Binding-site contacts:
Ligand atom C5 contacts residue ASN343 of chain 1.A at 3.7 Å.
Ligand atom C7 contacts residue GLY339 of chain 1.A at 4.4 Å.
Ligand atom O7 contacts residue ASN343 of chain 1.A at 4.3 Å.
Ligand atom C8 contacts residue PHE342 of chain 1.A at 3.5 Å (hydrophobic).
Ligand atom O7 contacts residue GLY339 of chain 1.A at 4.4 Å.
Ligand atom C8 contacts residue LEU368 of chain 1.A at 3.8 Å (hydrophobic).
Ligand atom C8 contacts residue PHE338 of chain 1.A at 3.8 Å (hydrophobic).
Ligand atom C4 contacts residue ASN343 of chain 1.A at 4.2 Å.
Ligand atom O3 contacts residue VAL367 of chain 1.A at 4.1 Å.
Ligand atom C2 contacts residue ASN343 of chain 1.A at 2.5 Å.
Ligand atom C3 contacts residue ASN343 of chain 1.A at 3.8 Å.
Ligand atom C1 contacts residue ASN343 of chain 1.A at 1.4 Å.
Ligand atom C7 contacts residue ASN343 of chain 1.A at 3.8 Å.
Ligand atom O5 contacts residue ASN343 of chain 1.A at 2.4 Å (h-bond).
Ligand atom N2 contacts residue ASN343 of chain 1.A at 2.9 Å (h-bond).

This protein binds this small molecule.
Small molecule (SMILES): CC(=O)N[C@@H]1[C@@H](O)[C@H](O)[C@@H](CO)O[C@H]1O

Sequence of chain 1.A:
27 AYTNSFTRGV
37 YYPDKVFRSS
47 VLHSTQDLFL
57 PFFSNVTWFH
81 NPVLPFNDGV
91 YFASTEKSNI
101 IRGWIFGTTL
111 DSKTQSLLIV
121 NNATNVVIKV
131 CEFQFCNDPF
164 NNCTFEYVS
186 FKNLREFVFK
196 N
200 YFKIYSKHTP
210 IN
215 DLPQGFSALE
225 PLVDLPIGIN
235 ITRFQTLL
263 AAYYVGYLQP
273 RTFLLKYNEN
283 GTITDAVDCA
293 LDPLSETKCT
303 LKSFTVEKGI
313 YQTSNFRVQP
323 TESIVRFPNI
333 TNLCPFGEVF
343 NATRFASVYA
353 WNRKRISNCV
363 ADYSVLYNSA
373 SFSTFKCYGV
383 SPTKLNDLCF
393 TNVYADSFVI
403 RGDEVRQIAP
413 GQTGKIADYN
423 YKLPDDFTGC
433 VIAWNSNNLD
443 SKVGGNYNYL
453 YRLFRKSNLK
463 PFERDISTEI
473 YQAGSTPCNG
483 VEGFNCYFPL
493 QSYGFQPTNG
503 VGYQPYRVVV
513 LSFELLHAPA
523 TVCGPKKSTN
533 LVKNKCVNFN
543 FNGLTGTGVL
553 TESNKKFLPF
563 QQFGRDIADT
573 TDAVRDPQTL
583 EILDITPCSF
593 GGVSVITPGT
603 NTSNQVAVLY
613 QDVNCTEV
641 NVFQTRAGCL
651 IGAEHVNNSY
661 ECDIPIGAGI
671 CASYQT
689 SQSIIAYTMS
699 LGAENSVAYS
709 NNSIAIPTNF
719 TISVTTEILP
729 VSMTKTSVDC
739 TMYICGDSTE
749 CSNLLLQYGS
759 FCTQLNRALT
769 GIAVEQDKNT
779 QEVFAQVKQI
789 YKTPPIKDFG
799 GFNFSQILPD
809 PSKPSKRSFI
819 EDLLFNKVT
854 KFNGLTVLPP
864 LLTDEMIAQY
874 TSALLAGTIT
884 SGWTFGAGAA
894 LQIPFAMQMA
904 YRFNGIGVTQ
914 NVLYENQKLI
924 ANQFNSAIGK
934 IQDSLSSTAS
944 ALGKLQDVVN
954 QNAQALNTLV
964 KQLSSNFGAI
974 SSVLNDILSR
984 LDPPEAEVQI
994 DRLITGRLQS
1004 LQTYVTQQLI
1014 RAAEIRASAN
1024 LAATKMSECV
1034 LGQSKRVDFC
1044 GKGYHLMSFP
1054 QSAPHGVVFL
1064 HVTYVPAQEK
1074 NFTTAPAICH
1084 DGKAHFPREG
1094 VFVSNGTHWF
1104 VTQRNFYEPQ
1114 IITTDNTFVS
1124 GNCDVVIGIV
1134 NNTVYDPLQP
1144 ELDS